This small molecule binds to this protein.
Small molecule (SMILES): CC(=O)N[C@H]1[C@H](O[C@H]2[C@H](O)[C@@H](NC(C)=O)CO[C@@H]2CO[C@@H]2O[C@@H](C)[C@@H](O)[C@@H](O)[C@@H]2O)O[C@H](CO)[C@@H](O)[C@@H]1O

Binding-site contacts:
Ligand atom C5 contacts residue LEU123 of chain 1.A at 4.2 Å (hydrophobic).
Ligand atom C4 contacts residue GLY181 of chain 1.A at 4.2 Å.
Ligand atom O4 contacts residue ASN180 of chain 1.A at 2.9 Å (h-bond).
Ligand atom C4 contacts residue CYS179 of chain 1.A at 4.3 Å (hydrophobic).
Ligand atom C4 contacts residue VAL178 of chain 1.A at 3.7 Å (hydrophobic).
Ligand atom O4 contacts residue VAL178 of chain 1.A at 4.1 Å.
Ligand atom O3 contacts residue CYS179 of chain 1.A at 3.5 Å.
Ligand atom C4 contacts residue ASN144 of chain 1.A at 4.2 Å.
Ligand atom C4 contacts residue LEU123 of chain 1.A at 4.4 Å (hydrophobic).
Ligand atom C3 contacts residue GLN121 of chain 1.A at 3.5 Å.
Ligand atom C3 contacts residue LEU123 of chain 1.A at 4.4 Å (hydrophobic).
Ligand atom O3 contacts residue VAL178 of chain 1.A at 3.9 Å.
Ligand atom O3 contacts residue CYS122 of chain 1.A at 3.7 Å.
Ligand atom O3 contacts residue GLN121 of chain 1.A at 2.6 Å (h-bond).
Ligand atom C3 contacts residue ASN180 of chain 1.A at 3.8 Å.
Ligand atom C1 contacts residue ASN144 of chain 1.A at 1.4 Å.
Ligand atom O7 contacts residue ASN144 of chain 1.A at 2.7 Å (h-bond).
Ligand atom C3 contacts residue ASN144 of chain 1.A at 3.8 Å.
Ligand atom C5 contacts residue ASN144 of chain 1.A at 3.5 Å.
Ligand atom C2 contacts residue ASN144 of chain 1.A at 2.5 Å.
Ligand atom C4 contacts residue ASN180 of chain 1.A at 3.7 Å.
Ligand atom O7 contacts residue GLN121 of chain 1.A at 3.7 Å.
Ligand atom N2 contacts residue ASN144 of chain 1.A at 3.0 Å (h-bond).
Ligand atom C6 contacts residue VAL178 of chain 1.A at 4.0 Å (hydrophobic).
Ligand atom C8 contacts residue ASN144 of chain 1.A at 4.4 Å.
Ligand atom O2 contacts residue GLN121 of chain 1.A at 3.7 Å.
Ligand atom C6 contacts residue LEU123 of chain 1.A at 4.3 Å (hydrophobic).
Ligand atom C7 contacts residue ASN144 of chain 1.A at 3.1 Å.
Ligand atom O5 contacts residue ARG5 of chain 1.A at 4.4 Å.
Ligand atom O3 contacts residue ASN180 of chain 1.A at 2.9 Å (h-bond).
Ligand atom O5 contacts residue LEU123 of chain 1.A at 4.3 Å.
Ligand atom C2 contacts residue GLN121 of chain 1.A at 4.2 Å.
Ligand atom C3 contacts residue VAL178 of chain 1.A at 4.1 Å (hydrophobic).
Ligand atom O5 contacts residue ASN144 of chain 1.A at 2.2 Å (h-bond).
Ligand atom O4 contacts residue GLY181 of chain 1.A at 2.9 Å (h-bond).
Ligand atom O4 contacts residue CYS179 of chain 1.A at 3.7 Å.
Ligand atom C3 contacts residue CYS122 of chain 1.A at 4.1 Å (hydrophobic).
Ligand atom C6 contacts residue TRP12 of chain 1.A at 3.5 Å (hydrophobic).
Ligand atom C3 contacts residue CYS179 of chain 1.A at 4.5 Å (hydrophobic).
Ligand atom C1 contacts residue ARG5 of chain 1.A at 4.4 Å.

Sequence of chain 1.A:
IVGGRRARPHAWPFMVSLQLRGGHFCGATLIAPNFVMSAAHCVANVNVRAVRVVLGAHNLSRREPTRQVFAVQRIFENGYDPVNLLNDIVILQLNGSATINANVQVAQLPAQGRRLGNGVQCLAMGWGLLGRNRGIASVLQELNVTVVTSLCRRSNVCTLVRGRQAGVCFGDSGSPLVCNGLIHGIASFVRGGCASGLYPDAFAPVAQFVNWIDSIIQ